This protein binds this small molecule.
Small molecule (SMILES): CCc1noc2cc(OC)c(NS(=O)(=O)c3ccc(OC)cc3)cc12

Sequence of chain 1.A:
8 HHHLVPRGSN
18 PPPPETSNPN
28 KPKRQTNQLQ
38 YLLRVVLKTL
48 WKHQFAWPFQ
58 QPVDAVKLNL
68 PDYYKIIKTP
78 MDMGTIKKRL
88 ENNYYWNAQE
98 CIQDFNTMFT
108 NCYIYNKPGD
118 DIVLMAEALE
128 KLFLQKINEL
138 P

Binding-site contacts:
Ligand atom CAS contacts residue TRP54 of chain 1.A at 4.0 Å (hydrophobic).
Ligand atom CAT contacts residue ILE119 of chain 1.A at 3.9 Å (hydrophobic).
Ligand atom CAG contacts residue LEU67 of chain 1.A at 3.7 Å (hydrophobic).
Ligand atom CAV contacts residue ASP118 of chain 1.A at 3.2 Å.
Ligand atom CAT contacts residue TRP54 of chain 1.A at 3.5 Å (hydrophobic).
Ligand atom CAX contacts residue VAL60 of chain 1.A at 3.7 Å (hydrophobic).
Ligand atom CAX contacts residue PRO55 of chain 1.A at 3.8 Å (hydrophobic).
Ligand atom CAA contacts residue LEU67 of chain 1.A at 4.1 Å (hydrophobic).
Ligand atom CAF contacts residue LEU67 of chain 1.A at 3.9 Å (hydrophobic).
Ligand atom CAA contacts residue ASN113 of chain 1.A at 3.8 Å.
Ligand atom OAJ contacts residue LEU67 of chain 1.A at 3.7 Å.
Ligand atom CAY contacts residue VAL60 of chain 1.A at 3.9 Å (hydrophobic).
Ligand atom CAI contacts residue LEU67 of chain 1.A at 3.9 Å (hydrophobic).
Ligand atom NAK contacts residue LEU65 of chain 1.A at 4.1 Å.
Ligand atom OAB contacts residue ILE119 of chain 1.A at 3.9 Å.
Ligand atom CAI contacts residue ASN113 of chain 1.A at 3.5 Å.
Ligand atom OAU contacts residue ILE119 of chain 1.A at 3.9 Å.
Ligand atom CAE contacts residue ILE119 of chain 1.A at 4.0 Å (hydrophobic).
Ligand atom CAS contacts residue ILE119 of chain 1.A at 3.9 Å (hydrophobic).
Ligand atom CAI contacts residue TYR112 of chain 1.A at 4.0 Å (hydrophobic).
Ligand atom CAY contacts residue PRO55 of chain 1.A at 3.8 Å (hydrophobic).
Ligand atom CAA contacts residue ILE119 of chain 1.A at 3.9 Å (hydrophobic).
Ligand atom CAY contacts residue PHE56 of chain 1.A at 3.8 Å (hydrophobic).
Ligand atom NAC contacts residue ASN113 of chain 1.A at 3.8 Å.
Ligand atom CAH contacts residue LEU67 of chain 1.A at 3.7 Å (hydrophobic).
Ligand atom CAA contacts residue TYR112 of chain 1.A at 4.2 Å (hydrophobic).
Ligand atom NAK contacts residue LEU67 of chain 1.A at 4.2 Å.
Ligand atom CAW contacts residue LEU67 of chain 1.A at 4.0 Å (hydrophobic).
Ligand atom CAE contacts residue LEU67 of chain 1.A at 4.1 Å (hydrophobic).
Ligand atom CAO contacts residue TRP54 of chain 1.A at 4.2 Å (hydrophobic).
Ligand atom OAM contacts residue LEU65 of chain 1.A at 4.1 Å.
Ligand atom NAC contacts residue ILE119 of chain 1.A at 4.0 Å.
Ligand atom CAF contacts residue LEU65 of chain 1.A at 4.2 Å (hydrophobic).
Ligand atom CAD contacts residue ILE119 of chain 1.A at 4.1 Å (hydrophobic).
Ligand atom CAV contacts residue ILE119 of chain 1.A at 4.2 Å (hydrophobic).
Ligand atom OAU contacts residue ASP118 of chain 1.A at 3.5 Å.
Ligand atom OAN contacts residue LEU65 of chain 1.A at 3.6 Å.
Ligand atom OAB contacts residue ASN113 of chain 1.A at 2.9 Å (h-bond).
Ligand atom OAB contacts residue TYR112 of chain 1.A at 3.6 Å.
Ligand atom OAM contacts residue TRP54 of chain 1.A at 3.4 Å.